Sequence of chain 1.B:
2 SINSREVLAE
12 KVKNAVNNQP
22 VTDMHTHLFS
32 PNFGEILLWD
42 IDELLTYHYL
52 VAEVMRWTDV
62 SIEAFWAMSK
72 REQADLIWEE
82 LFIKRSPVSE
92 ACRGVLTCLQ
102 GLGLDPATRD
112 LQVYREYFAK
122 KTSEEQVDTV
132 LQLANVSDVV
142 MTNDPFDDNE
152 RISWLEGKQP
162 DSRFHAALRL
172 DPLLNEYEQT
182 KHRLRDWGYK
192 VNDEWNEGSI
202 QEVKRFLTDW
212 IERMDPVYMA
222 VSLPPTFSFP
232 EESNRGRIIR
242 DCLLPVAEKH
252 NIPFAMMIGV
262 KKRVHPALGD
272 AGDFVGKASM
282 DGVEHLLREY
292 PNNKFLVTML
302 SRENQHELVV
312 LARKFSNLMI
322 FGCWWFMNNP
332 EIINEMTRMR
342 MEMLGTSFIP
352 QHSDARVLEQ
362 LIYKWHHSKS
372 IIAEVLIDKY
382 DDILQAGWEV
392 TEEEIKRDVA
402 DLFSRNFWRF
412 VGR

A small-molecule ligand and the protein it binds are described below.
Small molecule (SMILES): O=C[C@H](O)[C@@H](O)[C@H](O)[C@H](O)C(=O)O

Binding-site contacts:
Ligand atom C6 contacts residue TRP325 of chain 1.B at 3.9 Å (hydrophobic).
Ligand atom C5 contacts residue TRP326 of chain 1.B at 3.9 Å (hydrophobic).
Ligand atom O5 contacts residue HIS28 of chain 1.B at 3.6 Å (h-bond).
Ligand atom C2 contacts residue ZN1 of chain 1.S at 3.9 Å.
Ligand atom O5 contacts residue HIS26 of chain 1.B at 3.7 Å.
Ligand atom C4 contacts residue ZN1 of chain 1.S at 3.5 Å.
Ligand atom O5 contacts residue TRP325 of chain 1.B at 2.8 Å (h-bond).
Ligand atom C2 contacts residue ARG357 of chain 1.B at 3.8 Å.
Ligand atom O3 contacts residue ARG357 of chain 1.B at 2.7 Å (salt-bridge).
Ligand atom O6B contacts residue ZN1 of chain 1.S at 2.6 Å.
Ligand atom O6B contacts residue ARG170 of chain 1.B at 2.9 Å (salt-bridge).
Ligand atom C3 contacts residue TRP326 of chain 1.B at 3.9 Å (hydrophobic).
Ligand atom O5 contacts residue ZN1 of chain 1.S at 2.0 Å.
Ligand atom O2 contacts residue HIS49 of chain 1.B at 3.3 Å (h-bond).
Ligand atom C4 contacts residue ARG357 of chain 1.B at 3.6 Å.
Ligand atom C2 contacts residue ASP355 of chain 1.B at 3.5 Å.
Ligand atom C6 contacts residue ARG170 of chain 1.B at 3.3 Å.
Ligand atom O6B contacts residue MET258 of chain 1.B at 3.2 Å.
Ligand atom C5 contacts residue ZN1 of chain 1.S at 2.9 Å.
Ligand atom O6B contacts residue HIS26 of chain 1.B at 3.5 Å (h-bond).
Ligand atom O6A contacts residue ARG170 of chain 1.B at 2.7 Å (salt-bridge).
Ligand atom C5 contacts residue HIS28 of chain 1.B at 3.9 Å.
Ligand atom C6 contacts residue MET258 of chain 1.B at 3.6 Å (hydrophobic).
Ligand atom C6 contacts residue ZN1 of chain 1.S at 3.1 Å.
Ligand atom O1 contacts residue TRP326 of chain 1.B at 3.7 Å.
Ligand atom C4 contacts residue HIS28 of chain 1.B at 3.6 Å.
Ligand atom O5 contacts residue ASP355 of chain 1.B at 3.1 Å (salt-bridge).
Ligand atom O3 contacts residue HIS49 of chain 1.B at 3.0 Å (h-bond).
Ligand atom O6A contacts residue TRP325 of chain 1.B at 3.6 Å.
Ligand atom O4 contacts residue ARG357 of chain 1.B at 3.6 Å (salt-bridge).
Ligand atom O6A contacts residue SER223 of chain 1.B at 3.6 Å.
Ligand atom O2 contacts residue ARG357 of chain 1.B at 2.5 Å (salt-bridge).
Ligand atom C5 contacts residue TRP325 of chain 1.B at 3.5 Å (hydrophobic).
Ligand atom O1 contacts residue TYR50 of chain 1.B at 2.6 Å (h-bond).
Ligand atom O6A contacts residue MET258 of chain 1.B at 3.8 Å.
Ligand atom C1 contacts residue TRP326 of chain 1.B at 3.5 Å (hydrophobic).
Ligand atom C3 contacts residue ARG357 of chain 1.B at 3.6 Å.
Ligand atom C1 contacts residue TYR50 of chain 1.B at 3.3 Å (hydrophobic).
Ligand atom O1 contacts residue ASP355 of chain 1.B at 3.5 Å.
Ligand atom O6B contacts residue HIS28 of chain 1.B at 3.3 Å (h-bond).